Sequence of chain 1.A:
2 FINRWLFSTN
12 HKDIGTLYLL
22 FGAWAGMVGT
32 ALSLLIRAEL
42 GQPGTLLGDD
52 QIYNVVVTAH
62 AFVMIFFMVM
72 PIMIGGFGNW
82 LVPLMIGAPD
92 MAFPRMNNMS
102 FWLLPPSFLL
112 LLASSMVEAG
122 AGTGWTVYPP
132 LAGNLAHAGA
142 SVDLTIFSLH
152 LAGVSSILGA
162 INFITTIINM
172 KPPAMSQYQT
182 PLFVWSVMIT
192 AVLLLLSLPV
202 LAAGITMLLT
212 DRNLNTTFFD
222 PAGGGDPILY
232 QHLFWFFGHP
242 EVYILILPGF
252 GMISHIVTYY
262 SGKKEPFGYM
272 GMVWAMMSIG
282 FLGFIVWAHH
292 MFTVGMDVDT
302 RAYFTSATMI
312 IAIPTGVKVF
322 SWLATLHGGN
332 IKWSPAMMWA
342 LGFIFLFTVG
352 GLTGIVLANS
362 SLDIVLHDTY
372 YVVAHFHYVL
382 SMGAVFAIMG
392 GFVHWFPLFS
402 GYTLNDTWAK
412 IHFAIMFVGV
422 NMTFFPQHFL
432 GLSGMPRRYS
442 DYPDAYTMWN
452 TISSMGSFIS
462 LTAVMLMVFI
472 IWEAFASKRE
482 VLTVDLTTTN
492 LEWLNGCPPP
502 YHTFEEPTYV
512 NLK

A protein and the small-molecule ligand that binds it are described below.
Small molecule (SMILES): C[C@H](CCC(=O)O)[C@H]1CC[C@H]2[C@@H]3[C@H](O)C[C@@H]4C[C@H](O)CC[C@]4(C)[C@H]3C[C@H](O)[C@]12C

Sequence of chain 1.B:
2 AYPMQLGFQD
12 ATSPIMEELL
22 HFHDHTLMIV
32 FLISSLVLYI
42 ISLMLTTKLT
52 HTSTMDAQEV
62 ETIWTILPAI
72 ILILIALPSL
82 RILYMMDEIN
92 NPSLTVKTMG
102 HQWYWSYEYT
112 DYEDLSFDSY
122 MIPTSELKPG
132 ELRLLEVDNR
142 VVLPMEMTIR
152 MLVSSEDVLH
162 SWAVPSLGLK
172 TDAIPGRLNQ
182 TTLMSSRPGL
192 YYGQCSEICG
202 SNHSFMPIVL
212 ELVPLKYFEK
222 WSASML

Binding-site contacts:
Ligand atom O12 contacts residue GLN59 of chain 1.B at 4.2 Å.
Ligand atom C24 contacts residue MET271 of chain 1.A at 3.8 Å (hydrophobic).
Ligand atom C22 contacts residue MET271 of chain 1.A at 3.7 Å (hydrophobic).
Ligand atom C5 contacts residue THR66 of chain 1.B at 4.0 Å.
Ligand atom C19 contacts residue TRP275 of chain 1.A at 3.9 Å (hydrophobic).
Ligand atom C23 contacts residue MET271 of chain 1.A at 4.2 Å (hydrophobic).
Ligand atom C5 contacts residue TRP275 of chain 1.A at 4.4 Å (hydrophobic).
Ligand atom C3 contacts residue GLU62 of chain 1.B at 4.3 Å.
Ligand atom C16 contacts residue MET271 of chain 1.A at 3.6 Å (hydrophobic).
Ligand atom C7 contacts residue GLU62 of chain 1.B at 3.8 Å.
Ligand atom C15 contacts residue GLY272 of chain 1.A at 3.8 Å.
Ligand atom C6 contacts residue THR66 of chain 1.B at 4.0 Å.
Ligand atom C6 contacts residue TRP275 of chain 1.A at 3.6 Å (hydrophobic).
Ligand atom C3 contacts residue THR63 of chain 1.B at 4.2 Å.
Ligand atom C15 contacts residue MET271 of chain 1.A at 3.8 Å (hydrophobic).
Ligand atom O3 contacts residue THR63 of chain 1.B at 2.9 Å (h-bond).
Ligand atom O3 contacts residue GLN59 of chain 1.B at 3.0 Å (h-bond).
Ligand atom O3 contacts residue GLU62 of chain 1.B at 3.7 Å.
Ligand atom C15 contacts residue TRP275 of chain 1.A at 4.0 Å (hydrophobic).
Ligand atom C4 contacts residue GLU62 of chain 1.B at 3.9 Å.
Ligand atom C3 contacts residue GLN59 of chain 1.B at 4.0 Å.
Ligand atom O7 contacts residue GLN59 of chain 1.B at 4.5 Å.
Ligand atom C6 contacts residue GLU62 of chain 1.B at 4.1 Å.
Ligand atom C2 contacts residue GLN59 of chain 1.B at 4.1 Å.
Ligand atom C3 contacts residue THR66 of chain 1.B at 3.6 Å.
Ligand atom C4 contacts residue THR66 of chain 1.B at 3.6 Å.
Ligand atom O26 contacts residue MET271 of chain 1.A at 3.9 Å.
Ligand atom O25 contacts residue MET271 of chain 1.A at 3.5 Å.
Ligand atom C16 contacts residue GLY272 of chain 1.A at 4.2 Å.
Ligand atom C4 contacts residue GLN59 of chain 1.B at 4.4 Å.
Ligand atom O3 contacts residue THR66 of chain 1.B at 4.1 Å.
Ligand atom C8 contacts residue TRP275 of chain 1.A at 4.3 Å (hydrophobic).
Ligand atom C18 contacts residue TRP275 of chain 1.A at 4.1 Å (hydrophobic).
Ligand atom O7 contacts residue GLU62 of chain 1.B at 2.9 Å (salt-bridge).
Ligand atom C7 contacts residue TRP275 of chain 1.A at 3.8 Å (hydrophobic).